Sequence of chain 1.D:
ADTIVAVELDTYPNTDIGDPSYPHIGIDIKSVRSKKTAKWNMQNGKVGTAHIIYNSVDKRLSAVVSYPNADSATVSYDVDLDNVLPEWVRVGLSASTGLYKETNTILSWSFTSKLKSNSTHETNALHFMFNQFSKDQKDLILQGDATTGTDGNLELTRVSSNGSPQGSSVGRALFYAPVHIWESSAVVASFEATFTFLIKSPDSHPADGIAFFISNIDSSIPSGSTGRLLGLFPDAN

A protein and the small-molecule ligand that binds it are described below.
Small molecule (SMILES): O=[N+]([O-])c1ccc(O[C@H]2O[C@H](CO)[C@@H](O)[C@H](O)[C@H]2O)cc1

Binding-site contacts:
Ligand atom C12 contacts residue TYR100 of chain 1.D at 3.9 Å (hydrophobic).
Ligand atom C10 contacts residue TYR12 of chain 1.D at 3.5 Å (hydrophobic).
Ligand atom C12 contacts residue LEU99 of chain 1.D at 3.1 Å (hydrophobic).
Ligand atom C4 contacts residue ARG228 of chain 1.D at 4.0 Å.
Ligand atom C12 contacts residue TYR12 of chain 1.D at 4.0 Å (hydrophobic).
Ligand atom C6 contacts residue ASP208 of chain 1.D at 3.5 Å.
Ligand atom O8 contacts residue HIS205 of chain 1.D at 3.8 Å.
Ligand atom C11 contacts residue TYR100 of chain 1.D at 3.0 Å (hydrophobic).
Ligand atom C6 contacts residue TYR100 of chain 1.D at 3.8 Å (hydrophobic).
Ligand atom C11 contacts residue LEU99 of chain 1.D at 3.3 Å (hydrophobic).
Ligand atom O6 contacts residue TYR100 of chain 1.D at 2.9 Å (h-bond).
Ligand atom O6 contacts residue GLY98 of chain 1.D at 3.2 Å.
Ligand atom C9 contacts residue TYR12 of chain 1.D at 3.5 Å (hydrophobic).
Ligand atom O6 contacts residue ASP208 of chain 1.D at 3.0 Å (salt-bridge).
Ligand atom O3 contacts residue ARG228 of chain 1.D at 2.9 Å.
Ligand atom C7 contacts residue TYR12 of chain 1.D at 4.0 Å (hydrophobic).
Ligand atom O4 contacts residue ARG228 of chain 1.D at 3.1 Å (salt-bridge).
Ligand atom C6 contacts residue ALA207 of chain 1.D at 4.1 Å (hydrophobic).
Ligand atom C8 contacts residue TYR12 of chain 1.D at 3.8 Å (hydrophobic).
Ligand atom O8 contacts residue TYR100 of chain 1.D at 2.9 Å (h-bond).
Ligand atom N1 contacts residue TYR100 of chain 1.D at 3.2 Å (h-bond).
Ligand atom C3 contacts residue ASN14 of chain 1.D at 4.2 Å.
Ligand atom O4 contacts residue ASN14 of chain 1.D at 3.3 Å (h-bond).
Ligand atom C4 contacts residue ASP208 of chain 1.D at 3.7 Å.
Ligand atom C1 contacts residue LEU99 of chain 1.D at 3.8 Å (hydrophobic).
Ligand atom C4 contacts residue ASN14 of chain 1.D at 4.2 Å.
Ligand atom O8 contacts residue TYR12 of chain 1.D at 3.7 Å.
Ligand atom N1 contacts residue TYR12 of chain 1.D at 4.1 Å.
Ligand atom C5 contacts residue ASP208 of chain 1.D at 4.1 Å.
Ligand atom C7 contacts residue LEU99 of chain 1.D at 4.1 Å (hydrophobic).
Ligand atom O6 contacts residue LEU99 of chain 1.D at 2.6 Å (h-bond).
Ligand atom C3 contacts residue ARG228 of chain 1.D at 3.8 Å.
Ligand atom O5 contacts residue LEU99 of chain 1.D at 3.1 Å.
Ligand atom C5 contacts residue LEU99 of chain 1.D at 4.2 Å (hydrophobic).
Ligand atom C10 contacts residue TYR100 of chain 1.D at 3.6 Å (hydrophobic).
Ligand atom O4 contacts residue ASP208 of chain 1.D at 2.7 Å (salt-bridge).
Ligand atom O7 contacts residue TYR100 of chain 1.D at 3.1 Å (h-bond).
Ligand atom C6 contacts residue LEU99 of chain 1.D at 3.8 Å (hydrophobic).
Ligand atom C11 contacts residue TYR12 of chain 1.D at 3.8 Å (hydrophobic).
Ligand atom O4 contacts residue GLY227 of chain 1.D at 4.0 Å.